Sequence of chain 16.A:
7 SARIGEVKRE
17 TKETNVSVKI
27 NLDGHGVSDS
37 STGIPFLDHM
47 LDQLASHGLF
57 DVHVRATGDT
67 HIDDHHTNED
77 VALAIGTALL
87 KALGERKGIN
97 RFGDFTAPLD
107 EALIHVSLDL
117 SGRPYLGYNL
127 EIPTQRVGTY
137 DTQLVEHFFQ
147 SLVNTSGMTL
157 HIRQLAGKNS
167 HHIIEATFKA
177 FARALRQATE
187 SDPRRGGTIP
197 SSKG

Binding-site contacts:
Ligand atom N4 contacts residue HIS71 of chain 16.A at 3.0 Å (h-bond).
Ligand atom N4 contacts residue MN1 of chain 7.C at 2.2 Å.
Ligand atom O13 contacts residue MN1 of chain 7.B at 2.4 Å.
Ligand atom O12 contacts residue ARG97 of chain 7.A at 2.8 Å (salt-bridge).
Ligand atom N2 contacts residue 5LD1 of chain 7.E at 0.8 Å (h-bond).
Ligand atom O11 contacts residue LYS199 of chain 7.A at 2.6 Å (salt-bridge).
Ligand atom N1 contacts residue HIS167 of chain 9.A at 3.1 Å (h-bond).
Ligand atom O10 contacts residue 5LD1 of chain 7.E at 0.5 Å (h-bond).
Ligand atom C5 contacts residue 5LD1 of chain 7.E at 0.3 Å.
Ligand atom N4 contacts residue GLU75 of chain 16.A at 3.1 Å (salt-bridge).
Ligand atom O12 contacts residue 5LD1 of chain 7.E at 0.3 Å (h-bond).
Ligand atom O13 contacts residue GLU19 of chain 16.A at 2.7 Å (salt-bridge).
Ligand atom O10 contacts residue LYS175 of chain 9.A at 2.8 Å (salt-bridge).
Ligand atom N1 contacts residue HIS72 of chain 16.A at 3.3 Å (h-bond).
Ligand atom O13 contacts residue HIS72 of chain 16.A at 3.2 Å (h-bond).
Ligand atom P9 contacts residue 5LD1 of chain 7.E at 0.2 Å.
Ligand atom C7 contacts residue GLU19 of chain 16.A at 3.4 Å.
Ligand atom O10 contacts residue ARG97 of chain 7.A at 2.8 Å (salt-bridge).
Ligand atom C8 contacts residue 5LD1 of chain 7.E at 0.3 Å.
Ligand atom C3 contacts residue MN1 of chain 7.C at 3.2 Å.
Ligand atom N1 contacts residue 5LD1 of chain 7.E at 0.4 Å (h-bond).
Ligand atom C7 contacts residue 5LD1 of chain 7.E at 0.5 Å.
Ligand atom C6 contacts residue GLU171 of chain 9.A at 3.2 Å.
Ligand atom C5 contacts residue MN1 of chain 7.C at 3.2 Å.
Ligand atom N4 contacts residue HIS168 of chain 9.A at 3.3 Å (h-bond).
Ligand atom O11 contacts residue 5LD1 of chain 7.E at 0.1 Å (h-bond).
Ligand atom O13 contacts residue 5LD1 of chain 7.E at 0.7 Å (h-bond).
Ligand atom N2 contacts residue MN1 of chain 7.B at 3.3 Å.
Ligand atom O12 contacts residue SER197 of chain 7.A at 2.6 Å (h-bond).
Ligand atom C3 contacts residue 5LD1 of chain 7.E at 0.6 Å.
Ligand atom O11 contacts residue ARG119 of chain 7.A at 2.9 Å (salt-bridge).
Ligand atom O13 contacts residue GLU171 of chain 9.A at 3.4 Å (salt-bridge).
Ligand atom N1 contacts residue MN1 of chain 7.B at 2.2 Å.
Ligand atom C5 contacts residue MN1 of chain 7.B at 3.3 Å.
Ligand atom O10 contacts residue ARG119 of chain 7.A at 3.0 Å (salt-bridge).
Ligand atom C5 contacts residue HIS167 of chain 9.A at 3.3 Å.
Ligand atom N4 contacts residue 5LD1 of chain 7.E at 0.1 Å (h-bond).
Ligand atom C6 contacts residue 5LD1 of chain 7.E at 1.4 Å.
Ligand atom N1 contacts residue GLU171 of chain 9.A at 3.1 Å (salt-bridge).
Ligand atom C5 contacts residue HIS71 of chain 16.A at 3.1 Å.

Sequence of chain 9.A:
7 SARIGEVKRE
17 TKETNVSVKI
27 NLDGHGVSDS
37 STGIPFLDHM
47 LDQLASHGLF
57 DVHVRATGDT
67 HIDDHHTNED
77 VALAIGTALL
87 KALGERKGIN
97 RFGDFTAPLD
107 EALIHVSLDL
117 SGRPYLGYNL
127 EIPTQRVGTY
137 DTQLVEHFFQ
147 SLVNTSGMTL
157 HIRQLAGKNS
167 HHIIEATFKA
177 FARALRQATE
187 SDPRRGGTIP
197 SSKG

This small molecule binds to this protein.
Small molecule (SMILES): O=P(O)(O)C[C@@H](O)Cn1cncn1

Sequence of chain 7.A:
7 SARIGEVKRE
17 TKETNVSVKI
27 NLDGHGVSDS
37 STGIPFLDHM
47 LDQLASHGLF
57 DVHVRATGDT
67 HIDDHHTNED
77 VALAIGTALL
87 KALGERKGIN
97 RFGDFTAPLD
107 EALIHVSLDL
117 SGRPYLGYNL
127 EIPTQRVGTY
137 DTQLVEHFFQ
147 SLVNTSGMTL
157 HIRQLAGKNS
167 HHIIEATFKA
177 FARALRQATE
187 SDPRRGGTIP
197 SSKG